Sequence of chain 1.A:
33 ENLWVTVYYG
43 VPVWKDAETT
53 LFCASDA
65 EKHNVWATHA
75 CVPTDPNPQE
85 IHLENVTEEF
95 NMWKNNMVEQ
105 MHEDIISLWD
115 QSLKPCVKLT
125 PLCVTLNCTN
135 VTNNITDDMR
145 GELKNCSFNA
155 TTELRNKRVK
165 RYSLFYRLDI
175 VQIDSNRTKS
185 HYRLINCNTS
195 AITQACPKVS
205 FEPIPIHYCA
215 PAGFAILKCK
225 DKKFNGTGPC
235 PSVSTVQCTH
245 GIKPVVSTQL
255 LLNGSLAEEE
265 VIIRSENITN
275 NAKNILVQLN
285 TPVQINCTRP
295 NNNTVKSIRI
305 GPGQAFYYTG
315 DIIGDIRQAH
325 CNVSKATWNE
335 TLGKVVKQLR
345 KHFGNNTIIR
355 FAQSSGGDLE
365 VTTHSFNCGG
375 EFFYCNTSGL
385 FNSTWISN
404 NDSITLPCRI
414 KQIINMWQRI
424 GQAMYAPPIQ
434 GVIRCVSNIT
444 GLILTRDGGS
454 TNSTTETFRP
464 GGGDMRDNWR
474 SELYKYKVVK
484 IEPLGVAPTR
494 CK

A small-molecule ligand and the protein it binds are described below.
Small molecule (SMILES): CC(=O)N[C@H]1[C@H](O[C@H]2[C@H](O)[C@@H](NC(C)=O)CO[C@@H]2CO)O[C@H](CO)[C@@H](O)[C@@H]1O

Binding-site contacts:
Ligand atom C5 contacts residue ASN149 of chain 1.A at 3.9 Å.
Ligand atom C7 contacts residue ASN149 of chain 1.A at 3.7 Å.
Ligand atom C8 contacts residue ASP315 of chain 1.A at 3.3 Å.
Ligand atom O6 contacts residue TYR166 of chain 1.A at 3.8 Å.
Ligand atom C8 contacts residue VAL135 of chain 1.A at 3.9 Å (hydrophobic).
Ligand atom O6 contacts residue LYS164 of chain 1.A at 4.4 Å.
Ligand atom C7 contacts residue TYR166 of chain 1.A at 3.6 Å (hydrophobic).
Ligand atom C6 contacts residue TYR166 of chain 1.A at 4.2 Å (hydrophobic).
Ligand atom O4 contacts residue TYR166 of chain 1.A at 3.8 Å.
Ligand atom C5 contacts residue TYR166 of chain 1.A at 3.8 Å (hydrophobic).
Ligand atom C2 contacts residue TYR166 of chain 1.A at 4.2 Å (hydrophobic).
Ligand atom O7 contacts residue ASN149 of chain 1.A at 4.2 Å.
Ligand atom C7 contacts residue LEU168 of chain 1.A at 4.4 Å (hydrophobic).
Ligand atom N2 contacts residue TYR166 of chain 1.A at 4.2 Å.
Ligand atom C8 contacts residue TYR166 of chain 1.A at 3.7 Å (hydrophobic).
Ligand atom C3 contacts residue TYR166 of chain 1.A at 4.1 Å (hydrophobic).
Ligand atom C1 contacts residue TYR166 of chain 1.A at 4.0 Å (hydrophobic).
Ligand atom O5 contacts residue ASN149 of chain 1.A at 2.5 Å (h-bond).
Ligand atom C3 contacts residue ASN149 of chain 1.A at 3.9 Å.
Ligand atom C2 contacts residue ASN149 of chain 1.A at 2.5 Å.
Ligand atom O7 contacts residue VAL135 of chain 1.A at 3.1 Å.
Ligand atom C7 contacts residue VAL135 of chain 1.A at 4.0 Å (hydrophobic).
Ligand atom C1 contacts residue ASN149 of chain 1.A at 1.5 Å.
Ligand atom C8 contacts residue LEU168 of chain 1.A at 4.1 Å (hydrophobic).
Ligand atom C4 contacts residue TYR166 of chain 1.A at 4.3 Å (hydrophobic).
Ligand atom O5 contacts residue TYR166 of chain 1.A at 4.1 Å.
Ligand atom O6 contacts residue SER151 of chain 1.A at 3.7 Å.
Ligand atom C4 contacts residue ASN149 of chain 1.A at 4.4 Å.
Ligand atom O7 contacts residue TYR166 of chain 1.A at 2.9 Å (h-bond).
Ligand atom N2 contacts residue ASN149 of chain 1.A at 2.9 Å (h-bond).
Ligand atom C7 contacts residue ASP315 of chain 1.A at 4.4 Å.
Ligand atom N2 contacts residue LEU168 of chain 1.A at 4.1 Å.